Sequence of chain 1.A:
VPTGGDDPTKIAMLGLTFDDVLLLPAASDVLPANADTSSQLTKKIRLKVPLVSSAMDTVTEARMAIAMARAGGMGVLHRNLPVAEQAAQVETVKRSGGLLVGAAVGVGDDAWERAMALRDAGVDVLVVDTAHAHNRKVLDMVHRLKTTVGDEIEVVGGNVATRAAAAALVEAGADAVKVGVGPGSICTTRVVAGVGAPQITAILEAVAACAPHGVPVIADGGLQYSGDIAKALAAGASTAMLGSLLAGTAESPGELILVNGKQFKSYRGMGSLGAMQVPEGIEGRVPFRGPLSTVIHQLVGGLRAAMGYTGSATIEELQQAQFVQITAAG

Binding-site contacts:
Ligand atom O2P contacts residue GLY257 of chain 1.A at 2.9 Å (h-bond).
Ligand atom O2' contacts residue ASN173 of chain 1.A at 3.6 Å.
Ligand atom O3' contacts residue MET255 of chain 1.A at 3.6 Å.
Ligand atom C2 contacts residue FWP1 of chain 1.C at 3.2 Å.
Ligand atom C1' contacts residue FWP1 of chain 1.C at 3.6 Å.
Ligand atom O3P contacts residue SER199 of chain 1.A at 2.7 Å (h-bond).
Ligand atom N7 contacts residue MET284 of chain 1.A at 3.0 Å (h-bond).
Ligand atom C8 contacts residue MET70 of chain 1.A at 3.6 Å (hydrophobic).
Ligand atom C3' contacts residue ASP234 of chain 1.A at 3.4 Å.
Ligand atom N1 contacts residue FWP1 of chain 1.C at 2.8 Å (h-bond).
Ligand atom C6 contacts residue FWP1 of chain 1.C at 2.9 Å.
Ligand atom C4' contacts residue ASP234 of chain 1.A at 3.5 Å.
Ligand atom O5' contacts residue GLY198 of chain 1.A at 3.5 Å.
Ligand atom N7 contacts residue GLY283 of chain 1.A at 3.6 Å.
Ligand atom O3' contacts residue ASP234 of chain 1.A at 2.4 Å (salt-bridge).
Ligand atom O6 contacts residue GLY285 of chain 1.A at 2.7 Å (h-bond).
Ligand atom O2' contacts residue FWP1 of chain 1.C at 3.4 Å.
Ligand atom C5 contacts residue MET284 of chain 1.A at 3.6 Å (hydrophobic).
Ligand atom O1P contacts residue SER199 of chain 1.A at 2.9 Å (h-bond).
Ligand atom O3' contacts residue SER68 of chain 1.A at 2.9 Å (h-bond).
Ligand atom O6 contacts residue GLY283 of chain 1.A at 3.1 Å.
Ligand atom N3 contacts residue FWP1 of chain 1.C at 3.3 Å.
Ligand atom C6 contacts residue GLY285 of chain 1.A at 3.6 Å.
Ligand atom O2' contacts residue ASP234 of chain 1.A at 2.6 Å (salt-bridge).
Ligand atom O2P contacts residue SER258 of chain 1.A at 3.3 Å (h-bond).
Ligand atom C4 contacts residue ILE200 of chain 1.A at 3.6 Å (hydrophobic).
Ligand atom P contacts residue SER199 of chain 1.A at 3.7 Å.
Ligand atom O6 contacts residue FWP1 of chain 1.C at 3.2 Å (h-bond).
Ligand atom O5' contacts residue GLY235 of chain 1.A at 3.5 Å.
Ligand atom O6 contacts residue MET284 of chain 1.A at 3.2 Å (h-bond).
Ligand atom C5 contacts residue ILE200 of chain 1.A at 3.4 Å (hydrophobic).
Ligand atom C2 contacts residue GLU318 of chain 1.A at 3.5 Å.
Ligand atom O3P contacts residue SER258 of chain 1.A at 3.1 Å (h-bond).
Ligand atom C2 contacts residue CYS201 of chain 1.A at 3.3 Å (hydrophobic).
Ligand atom N1 contacts residue GLU318 of chain 1.A at 2.7 Å (salt-bridge).
Ligand atom O3P contacts residue TYR281 of chain 1.A at 2.6 Å (h-bond).
Ligand atom O1P contacts residue GLY236 of chain 1.A at 2.9 Å (h-bond).
Ligand atom C5' contacts residue TYR281 of chain 1.A at 3.5 Å (hydrophobic).
Ligand atom O1P contacts residue GLY198 of chain 1.A at 3.5 Å.
Ligand atom O6 contacts residue GLY319 of chain 1.A at 3.4 Å.

A protein and the small-molecule ligand that binds it are described below.
Small molecule (SMILES): O=c1[nH]cnc2c1ncn2[C@@H]1O[C@H](COP(=O)(O)O)[C@@H](O)[C@H]1O